Binding-site contacts:
Ligand atom C2' contacts residue TYR215 of chain 2.A at 3.5 Å (hydrophobic).
Ligand atom C3Q contacts residue GLU95 of chain 2.A at 3.4 Å.
Ligand atom O2 contacts residue PHE238 of chain 2.A at 3.6 Å.
Ligand atom N3Q contacts residue FON1 of chain 2.C at 2.7 Å (h-bond).
Ligand atom C1' contacts residue PHE238 of chain 2.A at 3.6 Å (hydrophobic).
Ligand atom O3' contacts residue THR126 of chain 2.A at 3.5 Å (h-bond).
Ligand atom O2 contacts residue TYR215 of chain 2.A at 3.5 Å.
Ligand atom C1Q contacts residue MET124 of chain 2.A at 3.7 Å (hydrophobic).
Ligand atom O4' contacts residue PHE238 of chain 2.A at 3.2 Å.
Ligand atom O2 contacts residue GLN242 of chain 2.A at 3.0 Å (h-bond).
Ligand atom N3 contacts residue TYR241 of chain 2.A at 3.3 Å.
Ligand atom N3Q contacts residue GLU95 of chain 2.A at 3.5 Å (salt-bridge).
Ligand atom O4Q contacts residue PHE96 of chain 2.A at 2.8 Å (h-bond).
Ligand atom C4 contacts residue TYR215 of chain 2.A at 3.5 Å (hydrophobic).
Ligand atom C5' contacts residue TYR172 of chain 2.A at 3.6 Å (hydrophobic).
Ligand atom C4Q contacts residue PHE96 of chain 2.A at 3.7 Å (hydrophobic).
Ligand atom O4Q contacts residue FON1 of chain 2.C at 3.5 Å (h-bond).
Ligand atom PB contacts residue TYR125 of chain 2.A at 3.8 Å.
Ligand atom C4 contacts residue TYR241 of chain 2.A at 3.5 Å (hydrophobic).
Ligand atom O3' contacts residue SER127 of chain 2.A at 3.4 Å (h-bond).
Ligand atom C4 contacts residue GLN242 of chain 2.A at 3.6 Å.
Ligand atom O2B contacts residue TYR125 of chain 2.A at 3.8 Å.
Ligand atom N3 contacts residue GLN242 of chain 2.A at 2.7 Å (h-bond).
Ligand atom O2Q contacts residue GLY123 of chain 2.A at 3.0 Å (h-bond).
Ligand atom C6Q contacts residue GLU95 of chain 2.A at 3.5 Å.
Ligand atom O4 contacts residue GLN242 of chain 2.A at 3.5 Å (h-bond).
Ligand atom O3' contacts residue TYR125 of chain 2.A at 3.4 Å.
Ligand atom O1A contacts residue LYS28 of chain 2.A at 3.2 Å (salt-bridge).
Ligand atom O4 contacts residue TYR241 of chain 2.A at 3.7 Å.
Ligand atom O1B contacts residue TYR125 of chain 2.A at 2.9 Å (h-bond).
Ligand atom O4 contacts residue TYR215 of chain 2.A at 3.4 Å.
Ligand atom C4Q contacts residue GLU95 of chain 2.A at 3.7 Å.
Ligand atom N1 contacts residue TYR241 of chain 2.A at 3.8 Å.
Ligand atom N3 contacts residue TYR215 of chain 2.A at 3.3 Å.
Ligand atom C2 contacts residue TYR215 of chain 2.A at 3.5 Å (hydrophobic).
Ligand atom N1 contacts residue TYR215 of chain 2.A at 3.8 Å.
Ligand atom C2 contacts residue GLN242 of chain 2.A at 3.7 Å.
Ligand atom O1B contacts residue MET124 of chain 2.A at 3.7 Å.
Ligand atom C2 contacts residue TYR241 of chain 2.A at 3.6 Å (hydrophobic).
Ligand atom O4' contacts residue TYR241 of chain 2.A at 3.7 Å.

A small-molecule ligand and the protein it binds are described below.
Small molecule (SMILES): Cc1cn([C@H]2C[C@H](O)[C@@H](CO[P](=O)(O)O[P](=O)(O)O[C@H]3O[C@H](C)[C@H](O)[C@H](N)[C@H]3O)O2)c(=O)[nH]c1=O

Sequence of chain 2.A:
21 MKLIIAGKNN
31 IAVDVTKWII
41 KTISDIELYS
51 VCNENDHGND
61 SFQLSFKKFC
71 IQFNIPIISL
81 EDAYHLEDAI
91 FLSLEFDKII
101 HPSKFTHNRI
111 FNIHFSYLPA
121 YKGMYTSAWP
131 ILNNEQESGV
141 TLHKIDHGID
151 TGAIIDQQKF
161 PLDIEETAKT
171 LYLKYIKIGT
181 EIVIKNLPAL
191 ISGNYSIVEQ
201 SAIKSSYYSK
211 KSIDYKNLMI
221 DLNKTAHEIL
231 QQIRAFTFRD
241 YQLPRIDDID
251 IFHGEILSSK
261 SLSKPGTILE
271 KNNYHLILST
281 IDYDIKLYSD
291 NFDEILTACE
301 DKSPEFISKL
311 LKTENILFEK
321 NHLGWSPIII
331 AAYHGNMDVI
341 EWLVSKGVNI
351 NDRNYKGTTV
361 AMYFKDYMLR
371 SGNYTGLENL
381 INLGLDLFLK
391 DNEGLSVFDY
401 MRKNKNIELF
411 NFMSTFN